A small-molecule ligand and the protein it binds are described below.
Small molecule (SMILES): O=C(COP(=O)(O)O)NO

Sequence of chain 2.F:
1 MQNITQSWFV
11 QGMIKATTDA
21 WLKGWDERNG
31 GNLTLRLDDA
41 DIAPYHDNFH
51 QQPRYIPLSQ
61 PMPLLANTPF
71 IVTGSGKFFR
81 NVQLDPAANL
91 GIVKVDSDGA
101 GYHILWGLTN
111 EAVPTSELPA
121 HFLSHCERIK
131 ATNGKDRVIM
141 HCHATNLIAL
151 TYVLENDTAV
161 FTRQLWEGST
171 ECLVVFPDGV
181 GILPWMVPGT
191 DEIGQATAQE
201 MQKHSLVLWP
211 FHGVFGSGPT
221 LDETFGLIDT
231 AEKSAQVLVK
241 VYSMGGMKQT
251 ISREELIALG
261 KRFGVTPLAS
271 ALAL

Binding-site contacts:
Ligand atom O3P contacts residue ASN29 of chain 2.F at 2.7 Å (h-bond).
Ligand atom O4P contacts residue THR115 of chain 2.F at 3.8 Å.
Ligand atom O4P contacts residue SER116 of chain 2.F at 2.9 Å (h-bond).
Ligand atom P contacts residue ASN29 of chain 2.F at 3.6 Å.
Ligand atom O2 contacts residue ZN1 of chain 2.EA at 2.2 Å.
Ligand atom O2 contacts residue GLU117 of chain 2.F at 2.6 Å (salt-bridge).
Ligand atom N2 contacts residue HIS141 of chain 2.F at 4.0 Å.
Ligand atom O2 contacts residue HIS212 of chain 2.F at 2.9 Å (h-bond).
Ligand atom O1 contacts residue ZN1 of chain 2.EA at 2.1 Å.
Ligand atom O2 contacts residue HIS141 of chain 2.F at 3.1 Å (h-bond).
Ligand atom C2 contacts residue ASN29 of chain 2.F at 3.4 Å.
Ligand atom C1 contacts residue HIS141 of chain 2.F at 3.9 Å.
Ligand atom O2P contacts residue THR115 of chain 2.F at 2.4 Å (h-bond).
Ligand atom O1P contacts residue ASN29 of chain 2.F at 3.7 Å.
Ligand atom C1 contacts residue GLY31 of chain 2.F at 3.8 Å.
Ligand atom O1P contacts residue SER116 of chain 2.F at 3.7 Å.
Ligand atom O4P contacts residue GLY76 of chain 2.F at 3.5 Å (h-bond).
Ligand atom P contacts residue GLY76 of chain 2.F at 3.8 Å.
Ligand atom P contacts residue ASN32 of chain 2.F at 3.8 Å.
Ligand atom C2 contacts residue ASN32 of chain 2.F at 3.7 Å.
Ligand atom N2 contacts residue ASN32 of chain 2.F at 3.7 Å.
Ligand atom O1P contacts residue ASN32 of chain 2.F at 3.4 Å (h-bond).
Ligand atom P contacts residue THR115 of chain 2.F at 3.7 Å.
Ligand atom O1 contacts residue ASN32 of chain 2.F at 3.8 Å.
Ligand atom N2 contacts residue GLU117 of chain 2.F at 3.1 Å (salt-bridge).
Ligand atom O1 contacts residue HIS143 of chain 2.F at 3.1 Å (h-bond).
Ligand atom O1 contacts residue HIS141 of chain 2.F at 3.3 Å (h-bond).
Ligand atom C1 contacts residue ZN1 of chain 2.EA at 2.7 Å.
Ligand atom O1 contacts residue GLY30 of chain 2.F at 3.6 Å.
Ligand atom O3P contacts residue GLY76 of chain 2.F at 2.9 Å (h-bond).
Ligand atom N2 contacts residue HIS212 of chain 2.F at 4.0 Å.
Ligand atom O3P contacts residue GLY74 of chain 2.F at 3.8 Å.
Ligand atom O2P contacts residue SER116 of chain 2.F at 4.0 Å.
Ligand atom O4P contacts residue SER75 of chain 2.F at 3.3 Å (h-bond).
Ligand atom N2 contacts residue ZN1 of chain 2.EA at 2.8 Å.
Ligand atom C1 contacts residue ASN32 of chain 2.F at 3.5 Å.
Ligand atom O1 contacts residue GLY31 of chain 2.F at 2.8 Å (h-bond).
Ligand atom O2P contacts residue ASN32 of chain 2.F at 2.7 Å (h-bond).
Ligand atom O3P contacts residue SER75 of chain 2.F at 4.0 Å.
Ligand atom O2P contacts residue GLY31 of chain 2.F at 3.5 Å (h-bond).